Sequence of chain 1.A:
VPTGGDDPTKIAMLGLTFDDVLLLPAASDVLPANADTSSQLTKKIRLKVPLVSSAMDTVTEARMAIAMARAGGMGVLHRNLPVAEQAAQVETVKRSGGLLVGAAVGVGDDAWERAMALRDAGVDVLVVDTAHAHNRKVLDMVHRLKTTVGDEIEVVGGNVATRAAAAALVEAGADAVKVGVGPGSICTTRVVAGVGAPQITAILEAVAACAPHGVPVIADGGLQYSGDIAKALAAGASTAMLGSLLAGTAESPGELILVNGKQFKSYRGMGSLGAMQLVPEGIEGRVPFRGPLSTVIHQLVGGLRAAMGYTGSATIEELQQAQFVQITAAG

A small-molecule ligand and the protein it binds are described below.
Small molecule (SMILES): COc1ccc(O[C@@H](C)C(=O)Nc2ccc(I)cc2)cc1

Sequence of chain 4.A:
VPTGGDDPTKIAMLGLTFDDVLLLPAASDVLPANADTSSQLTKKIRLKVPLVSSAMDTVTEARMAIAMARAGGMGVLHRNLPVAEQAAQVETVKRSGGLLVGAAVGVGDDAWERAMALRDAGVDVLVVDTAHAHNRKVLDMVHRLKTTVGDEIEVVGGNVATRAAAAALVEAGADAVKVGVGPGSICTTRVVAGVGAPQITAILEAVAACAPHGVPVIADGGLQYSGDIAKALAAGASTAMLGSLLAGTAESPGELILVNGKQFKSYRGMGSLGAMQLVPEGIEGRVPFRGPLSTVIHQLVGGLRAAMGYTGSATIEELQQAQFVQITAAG

Binding-site contacts:
Ligand atom C10 contacts residue ALA145 of chain 1.A at 4.0 Å (hydrophobic).
Ligand atom O07 contacts residue GLY285 of chain 1.A at 3.4 Å.
Ligand atom C10 contacts residue GLU318 of chain 1.A at 3.6 Å.
Ligand atom N12 contacts residue ALA145 of chain 1.A at 4.1 Å.
Ligand atom N12 contacts residue GLU318 of chain 1.A at 2.6 Å (salt-bridge).
Ligand atom C15 contacts residue ALA343 of chain 4.A at 4.1 Å (hydrophobic).
Ligand atom C05 contacts residue TYR347 of chain 4.A at 4.2 Å (hydrophobic).
Ligand atom C19 contacts residue ALA145 of chain 1.A at 3.8 Å (hydrophobic).
Ligand atom C14 contacts residue TYR347 of chain 4.A at 3.4 Å (hydrophobic).
Ligand atom O02 contacts residue IMP1 of chain 1.B at 3.1 Å.
Ligand atom C09 contacts residue MET290 of chain 1.A at 4.2 Å (hydrophobic).
Ligand atom C04 contacts residue ALA145 of chain 1.A at 3.8 Å (hydrophobic).
Ligand atom C04 contacts residue IMP1 of chain 1.B at 3.3 Å.
Ligand atom C09 contacts residue GLU318 of chain 1.A at 3.9 Å.
Ligand atom C20 contacts residue GLY285 of chain 1.A at 3.7 Å.
Ligand atom I17 contacts residue GLY346 of chain 4.A at 3.6 Å.
Ligand atom I17 contacts residue VAL44 of chain 4.A at 4.0 Å.
Ligand atom C05 contacts residue GLU318 of chain 1.A at 4.1 Å.
Ligand atom C13 contacts residue ALA145 of chain 1.A at 3.8 Å (hydrophobic).
Ligand atom C06 contacts residue IMP1 of chain 1.B at 4.1 Å.
Ligand atom I17 contacts residue PRO46 of chain 4.A at 4.2 Å.
Ligand atom N12 contacts residue TYR347 of chain 4.A at 3.9 Å.
Ligand atom C20 contacts residue IMP1 of chain 1.B at 4.0 Å.
Ligand atom C13 contacts residue GLU318 of chain 1.A at 3.4 Å.
Ligand atom C08 contacts residue GLU318 of chain 1.A at 3.6 Å.
Ligand atom C03 contacts residue IMP1 of chain 1.B at 3.4 Å.
Ligand atom C05 contacts residue ALA145 of chain 1.A at 3.8 Å (hydrophobic).
Ligand atom C14 contacts residue GLU318 of chain 1.A at 3.2 Å.
Ligand atom C20 contacts residue MET284 of chain 1.A at 4.1 Å (hydrophobic).
Ligand atom C09 contacts residue VAL316 of chain 1.A at 3.7 Å (hydrophobic).
Ligand atom C05 contacts residue IMP1 of chain 1.B at 3.8 Å.
Ligand atom C01 contacts residue IMP1 of chain 1.B at 3.7 Å.
Ligand atom O11 contacts residue ALA145 of chain 1.A at 3.7 Å.
Ligand atom C21 contacts residue IMP1 of chain 1.B at 3.7 Å.
Ligand atom C15 contacts residue TYR347 of chain 4.A at 3.6 Å (hydrophobic).
Ligand atom I17 contacts residue TYR347 of chain 4.A at 4.2 Å.
Ligand atom C16 contacts residue PRO46 of chain 4.A at 4.1 Å (hydrophobic).
Ligand atom C06 contacts residue GLY285 of chain 1.A at 3.9 Å.
Ligand atom C13 contacts residue TYR347 of chain 4.A at 3.9 Å (hydrophobic).
Ligand atom C15 contacts residue PRO46 of chain 4.A at 4.2 Å (hydrophobic).